Sequence of chain 1.C:
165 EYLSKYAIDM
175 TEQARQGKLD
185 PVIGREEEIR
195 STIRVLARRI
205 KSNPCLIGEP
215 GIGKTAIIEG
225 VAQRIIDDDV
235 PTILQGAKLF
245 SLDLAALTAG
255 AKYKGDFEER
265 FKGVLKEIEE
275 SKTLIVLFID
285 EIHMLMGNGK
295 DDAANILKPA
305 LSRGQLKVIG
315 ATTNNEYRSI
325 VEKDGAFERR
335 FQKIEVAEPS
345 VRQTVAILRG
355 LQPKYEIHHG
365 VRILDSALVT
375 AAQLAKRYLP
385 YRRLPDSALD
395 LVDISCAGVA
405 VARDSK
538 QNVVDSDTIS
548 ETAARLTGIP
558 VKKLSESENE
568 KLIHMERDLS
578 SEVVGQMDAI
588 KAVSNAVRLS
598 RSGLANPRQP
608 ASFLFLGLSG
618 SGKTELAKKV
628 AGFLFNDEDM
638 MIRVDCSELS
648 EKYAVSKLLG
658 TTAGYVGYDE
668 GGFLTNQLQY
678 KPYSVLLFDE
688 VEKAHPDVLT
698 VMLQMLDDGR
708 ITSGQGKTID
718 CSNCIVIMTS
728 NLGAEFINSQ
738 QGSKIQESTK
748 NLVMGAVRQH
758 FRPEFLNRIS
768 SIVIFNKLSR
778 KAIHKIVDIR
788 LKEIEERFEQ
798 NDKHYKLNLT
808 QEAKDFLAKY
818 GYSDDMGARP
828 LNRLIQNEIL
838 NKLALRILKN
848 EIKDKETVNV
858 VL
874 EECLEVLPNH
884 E

Binding-site contacts:
Ligand atom O2A contacts residue LYS218 of chain 1.C at 3.1 Å (salt-bridge).
Ligand atom C6 contacts residue ILE351 of chain 1.C at 3.8 Å (hydrophobic).
Ligand atom C5 contacts residue ALA220 of chain 1.C at 3.6 Å (hydrophobic).
Ligand atom O2G contacts residue THR219 of chain 1.C at 3.7 Å.
Ligand atom C2 contacts residue ILE187 of chain 1.C at 3.8 Å (hydrophobic).
Ligand atom C4 contacts residue ALA220 of chain 1.C at 3.7 Å (hydrophobic).
Ligand atom C1' contacts residue LEU393 of chain 1.C at 3.5 Å (hydrophobic).
Ligand atom O2G contacts residue ARG334 of chain 1.B at 3.5 Å (salt-bridge).
Ligand atom O2A contacts residue ALA220 of chain 1.C at 3.6 Å.
Ligand atom N6 contacts residue ILE187 of chain 1.C at 2.7 Å (h-bond).
Ligand atom N7 contacts residue ALA220 of chain 1.C at 3.9 Å.
Ligand atom O3B contacts residue GLY215 of chain 1.C at 3.0 Å (h-bond).
Ligand atom N7 contacts residue GLY217 of chain 1.C at 3.7 Å.
Ligand atom C5 contacts residue ILE351 of chain 1.C at 3.9 Å (hydrophobic).
Ligand atom O2B contacts residue LYS218 of chain 1.C at 3.0 Å (salt-bridge).
Ligand atom C2 contacts residue PRO185 of chain 1.C at 3.2 Å (hydrophobic).
Ligand atom PB contacts residue THR219 of chain 1.C at 3.7 Å.
Ligand atom N3 contacts residue LEU355 of chain 1.C at 3.7 Å.
Ligand atom N1 contacts residue VAL186 of chain 1.C at 3.6 Å.
Ligand atom S1G contacts residue PRO214 of chain 1.C at 3.4 Å.
Ligand atom O2B contacts residue THR219 of chain 1.C at 3.2 Å (h-bond).
Ligand atom O1A contacts residue THR219 of chain 1.C at 2.9 Å (h-bond).
Ligand atom O2B contacts residue GLY217 of chain 1.C at 3.8 Å.
Ligand atom C2 contacts residue VAL186 of chain 1.C at 3.8 Å (hydrophobic).
Ligand atom O4' contacts residue LEU393 of chain 1.C at 3.2 Å.
Ligand atom O2A contacts residue GLY217 of chain 1.C at 3.0 Å.
Ligand atom O1B contacts residue THR219 of chain 1.C at 2.9 Å (h-bond).
Ligand atom O3G contacts residue LYS218 of chain 1.C at 3.3 Å (salt-bridge).
Ligand atom C6 contacts residue ILE187 of chain 1.C at 3.5 Å (hydrophobic).
Ligand atom O3' contacts residue ILE204 of chain 1.B at 3.6 Å.
Ligand atom C8 contacts residue GLY217 of chain 1.C at 3.6 Å.
Ligand atom S1G contacts residue ARG334 of chain 1.B at 2.8 Å (salt-bridge).
Ligand atom C8 contacts residue PRO389 of chain 1.C at 3.9 Å (hydrophobic).
Ligand atom N6 contacts residue ILE351 of chain 1.C at 3.4 Å.
Ligand atom N1 contacts residue ILE187 of chain 1.C at 3.0 Å (h-bond).
Ligand atom O2A contacts residue THR219 of chain 1.C at 2.9 Å (h-bond).
Ligand atom PG contacts residue ARG334 of chain 1.B at 3.7 Å.
Ligand atom PA contacts residue THR219 of chain 1.C at 3.7 Å.
Ligand atom O3A contacts residue GLY215 of chain 1.C at 3.8 Å.
Ligand atom O3B contacts residue PRO214 of chain 1.C at 3.8 Å.

A small-molecule ligand and the protein it binds are described below.
Small molecule (SMILES): Nc1ncnc2c1ncn2[C@@H]1O[C@H](COP(=O)(O)OP(=O)(O)OP(O)(O)=S)[C@@H](O)[C@H]1O

Sequence of chain 1.B:
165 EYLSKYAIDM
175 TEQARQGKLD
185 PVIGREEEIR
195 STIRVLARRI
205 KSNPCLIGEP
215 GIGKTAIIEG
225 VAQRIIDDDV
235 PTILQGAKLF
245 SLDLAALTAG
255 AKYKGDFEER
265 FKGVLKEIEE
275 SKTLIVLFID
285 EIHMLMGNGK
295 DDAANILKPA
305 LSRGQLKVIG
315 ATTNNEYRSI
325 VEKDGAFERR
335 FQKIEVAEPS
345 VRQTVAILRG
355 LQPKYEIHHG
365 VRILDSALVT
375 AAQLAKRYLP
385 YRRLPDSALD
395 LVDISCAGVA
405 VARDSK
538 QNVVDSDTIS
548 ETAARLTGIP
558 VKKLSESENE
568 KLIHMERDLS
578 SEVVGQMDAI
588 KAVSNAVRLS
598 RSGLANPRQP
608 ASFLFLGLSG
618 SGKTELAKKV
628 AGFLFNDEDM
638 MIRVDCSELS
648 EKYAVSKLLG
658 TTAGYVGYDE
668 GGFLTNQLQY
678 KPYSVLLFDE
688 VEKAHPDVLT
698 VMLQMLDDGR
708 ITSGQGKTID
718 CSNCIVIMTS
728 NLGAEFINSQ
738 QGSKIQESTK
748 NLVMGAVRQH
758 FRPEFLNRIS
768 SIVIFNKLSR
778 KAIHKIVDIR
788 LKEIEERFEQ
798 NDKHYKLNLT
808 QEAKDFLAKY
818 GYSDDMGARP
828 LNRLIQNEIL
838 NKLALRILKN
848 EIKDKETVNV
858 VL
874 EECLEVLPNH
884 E